Sequence of chain 1.A:
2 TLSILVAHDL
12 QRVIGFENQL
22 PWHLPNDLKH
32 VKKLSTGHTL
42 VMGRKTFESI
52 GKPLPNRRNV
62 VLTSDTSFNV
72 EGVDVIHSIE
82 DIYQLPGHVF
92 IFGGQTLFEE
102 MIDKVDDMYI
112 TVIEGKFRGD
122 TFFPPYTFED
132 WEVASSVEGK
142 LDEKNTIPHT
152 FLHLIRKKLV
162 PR

A small-molecule ligand and the protein it binds are described below.
Small molecule (SMILES): COc1cc(Cc2cnc(N)nc2N)cc(/C=C/C(=O)N2N=Cc3ccccc3[C@@H]2c2ccc(C)cc2)c1OC

Binding-site contacts:
Ligand atom C35 contacts residue VAL32 of chain 1.A at 3.3 Å (hydrophobic).
Ligand atom N34 contacts residue VAL32 of chain 1.A at 3.5 Å.
Ligand atom N39 contacts residue LEU6 of chain 1.A at 2.7 Å (h-bond).
Ligand atom C25 contacts residue LEU21 of chain 1.A at 3.7 Å (hydrophobic).
Ligand atom C31 contacts residue PHE93 of chain 1.A at 3.5 Å (hydrophobic).
Ligand atom N36 contacts residue THR112 of chain 1.A at 3.6 Å.
Ligand atom C18 contacts residue LEU29 of chain 1.A at 3.8 Å (hydrophobic).
Ligand atom C38 contacts residue LEU6 of chain 1.A at 3.5 Å (hydrophobic).
Ligand atom N36 contacts residue VAL7 of chain 1.A at 3.5 Å.
Ligand atom O27 contacts residue LEU21 of chain 1.A at 3.8 Å.
Ligand atom C07 contacts residue ARG58 of chain 1.A at 2.9 Å.
Ligand atom N37 contacts residue ALA8 of chain 1.A at 3.7 Å.
Ligand atom N34 contacts residue ASP28 of chain 1.A at 3.0 Å (salt-bridge).
Ligand atom C19 contacts residue LEU29 of chain 1.A at 3.7 Å (hydrophobic).
Ligand atom N37 contacts residue VAL32 of chain 1.A at 3.7 Å.
Ligand atom C35 contacts residue ASP28 of chain 1.A at 3.3 Å.
Ligand atom C17 contacts residue LYS30 of chain 1.A at 3.6 Å.
Ligand atom N37 contacts residue LEU6 of chain 1.A at 3.5 Å (h-bond).
Ligand atom N36 contacts residue VAL32 of chain 1.A at 3.6 Å.
Ligand atom N39 contacts residue NAP1 of chain 1.B at 3.6 Å.
Ligand atom N36 contacts residue ALA8 of chain 1.A at 3.4 Å (h-bond).
Ligand atom C32 contacts residue NAP1 of chain 1.B at 3.5 Å.
Ligand atom C38 contacts residue NAP1 of chain 1.B at 3.3 Å.
Ligand atom C40 contacts residue PHE93 of chain 1.A at 3.6 Å (hydrophobic).
Ligand atom C23 contacts residue ILE51 of chain 1.A at 3.7 Å (hydrophobic).
Ligand atom C21 contacts residue LEU29 of chain 1.A at 3.5 Å (hydrophobic).
Ligand atom C28 contacts residue NAP1 of chain 1.B at 3.1 Å.
Ligand atom N37 contacts residue NAP1 of chain 1.B at 3.4 Å (h-bond).
Ligand atom N39 contacts residue PHE93 of chain 1.A at 2.8 Å (h-bond).
Ligand atom O27 contacts residue SER50 of chain 1.A at 3.7 Å.
Ligand atom C28 contacts residue SER50 of chain 1.A at 3.4 Å.
Ligand atom C07 contacts residue LYS33 of chain 1.A at 3.6 Å.
Ligand atom N36 contacts residue ASP28 of chain 1.A at 2.8 Å (salt-bridge).
Ligand atom C08 contacts residue ARG58 of chain 1.A at 3.1 Å.
Ligand atom C35 contacts residue ALA8 of chain 1.A at 3.6 Å (hydrophobic).
Ligand atom C31 contacts residue NAP1 of chain 1.B at 3.3 Å.
Ligand atom C02 contacts residue LEU55 of chain 1.A at 3.7 Å (hydrophobic).
Ligand atom N37 contacts residue VAL7 of chain 1.A at 3.4 Å.
Ligand atom C35 contacts residue NAP1 of chain 1.B at 3.8 Å.
Ligand atom C17 contacts residue PRO26 of chain 1.A at 3.7 Å (hydrophobic).